Sequence of chain 1.B:
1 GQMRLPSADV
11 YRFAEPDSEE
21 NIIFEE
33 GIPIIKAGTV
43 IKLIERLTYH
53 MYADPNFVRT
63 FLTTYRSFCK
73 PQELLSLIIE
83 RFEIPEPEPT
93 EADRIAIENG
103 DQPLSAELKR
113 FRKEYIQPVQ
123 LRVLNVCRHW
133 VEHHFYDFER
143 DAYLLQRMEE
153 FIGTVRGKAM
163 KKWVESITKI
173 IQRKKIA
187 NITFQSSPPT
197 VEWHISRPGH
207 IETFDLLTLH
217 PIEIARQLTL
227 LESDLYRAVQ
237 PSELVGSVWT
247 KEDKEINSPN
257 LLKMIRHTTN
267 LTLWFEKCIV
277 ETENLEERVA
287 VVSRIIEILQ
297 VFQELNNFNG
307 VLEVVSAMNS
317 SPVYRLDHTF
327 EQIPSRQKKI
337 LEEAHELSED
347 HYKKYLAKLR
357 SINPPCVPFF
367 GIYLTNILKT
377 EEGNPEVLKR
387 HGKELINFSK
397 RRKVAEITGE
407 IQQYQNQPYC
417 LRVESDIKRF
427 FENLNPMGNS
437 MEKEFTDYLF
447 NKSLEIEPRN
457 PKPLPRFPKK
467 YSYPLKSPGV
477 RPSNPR

The small molecule below binds the protein below.
Small molecule (SMILES): N[C@@H](Cc1c[nH]c2cc(Cl)ccc12)C(=O)NC1CCN(Cc2c[nH]c3ccc(Cl)cc23)CC1

Binding-site contacts:
Ligand atom C15 contacts residue PHE326 of chain 1.B at 3.9 Å (hydrophobic).
Ligand atom C17 contacts residue TYR320 of chain 1.B at 3.8 Å (hydrophobic).
Ligand atom C4 contacts residue PHE326 of chain 1.B at 4.0 Å (hydrophobic).
Ligand atom C7 contacts residue GLU338 of chain 1.B at 3.6 Å.
Ligand atom C4 contacts residue LYS334 of chain 1.B at 3.5 Å.
Ligand atom C19 contacts residue ASN315 of chain 1.B at 3.6 Å.
Ligand atom CL1 contacts residue GLU338 of chain 1.B at 3.8 Å.
Ligand atom C18 contacts residue MET314 of chain 1.B at 3.7 Å (hydrophobic).
Ligand atom C6 contacts residue LYS334 of chain 1.B at 3.5 Å.
Ligand atom C16 contacts residue MET314 of chain 1.B at 3.9 Å (hydrophobic).
Ligand atom C24 contacts residue ASP323 of chain 1.B at 3.9 Å.
Ligand atom CL1 contacts residue HIS341 of chain 1.B at 3.7 Å.
Ligand atom C17 contacts residue ASN315 of chain 1.B at 4.0 Å.
Ligand atom C18 contacts residue ASN315 of chain 1.B at 3.2 Å.
Ligand atom C5 contacts residue LYS334 of chain 1.B at 3.5 Å.
Ligand atom N4 contacts residue PHE326 of chain 1.B at 3.8 Å.
Ligand atom C12 contacts residue TYR320 of chain 1.B at 3.5 Å (hydrophobic).
Ligand atom C16 contacts residue PHE326 of chain 1.B at 3.5 Å (hydrophobic).
Ligand atom CL contacts residue LEU337 of chain 1.B at 3.6 Å.
Ligand atom N1 contacts residue PHE326 of chain 1.B at 3.7 Å.
Ligand atom C20 contacts residue LEU337 of chain 1.B at 4.1 Å (hydrophobic).
Ligand atom C17 contacts residue MET314 of chain 1.B at 3.6 Å (hydrophobic).
Ligand atom N4 contacts residue MET314 of chain 1.B at 2.8 Å (h-bond).
Ligand atom C8 contacts residue GLU338 of chain 1.B at 3.5 Å.
Ligand atom C18 contacts residue LEU337 of chain 1.B at 4.2 Å (hydrophobic).
Ligand atom C14 contacts residue PHE326 of chain 1.B at 3.6 Å (hydrophobic).
Ligand atom C7 contacts residue LYS334 of chain 1.B at 3.9 Å.
Ligand atom N4 contacts residue TYR320 of chain 1.B at 3.5 Å.
Ligand atom CL contacts residue PHE326 of chain 1.B at 3.8 Å.
Ligand atom C22 contacts residue LEU337 of chain 1.B at 4.2 Å (hydrophobic).
Ligand atom C9 contacts residue LYS334 of chain 1.B at 4.1 Å.
Ligand atom C19 contacts residue LEU337 of chain 1.B at 4.0 Å (hydrophobic).
Ligand atom C21 contacts residue LEU337 of chain 1.B at 4.2 Å (hydrophobic).
Ligand atom C17 contacts residue LEU337 of chain 1.B at 4.1 Å (hydrophobic).
Ligand atom C19 contacts residue HIS341 of chain 1.B at 4.1 Å.
Ligand atom N1 contacts residue LYS334 of chain 1.B at 3.6 Å.
Ligand atom CL contacts residue LYS334 of chain 1.B at 3.7 Å.
Ligand atom C5 contacts residue PHE326 of chain 1.B at 3.6 Å (hydrophobic).
Ligand atom C13 contacts residue TYR320 of chain 1.B at 4.0 Å (hydrophobic).
Ligand atom C16 contacts residue TYR320 of chain 1.B at 3.9 Å (hydrophobic).